This protein binds this small molecule.
Small molecule (SMILES): CC(=O)N[C@@H]1[C@@H](O)[C@H](O)[C@@H](CO)O[C@H]1O

Sequence of chain 1.D:
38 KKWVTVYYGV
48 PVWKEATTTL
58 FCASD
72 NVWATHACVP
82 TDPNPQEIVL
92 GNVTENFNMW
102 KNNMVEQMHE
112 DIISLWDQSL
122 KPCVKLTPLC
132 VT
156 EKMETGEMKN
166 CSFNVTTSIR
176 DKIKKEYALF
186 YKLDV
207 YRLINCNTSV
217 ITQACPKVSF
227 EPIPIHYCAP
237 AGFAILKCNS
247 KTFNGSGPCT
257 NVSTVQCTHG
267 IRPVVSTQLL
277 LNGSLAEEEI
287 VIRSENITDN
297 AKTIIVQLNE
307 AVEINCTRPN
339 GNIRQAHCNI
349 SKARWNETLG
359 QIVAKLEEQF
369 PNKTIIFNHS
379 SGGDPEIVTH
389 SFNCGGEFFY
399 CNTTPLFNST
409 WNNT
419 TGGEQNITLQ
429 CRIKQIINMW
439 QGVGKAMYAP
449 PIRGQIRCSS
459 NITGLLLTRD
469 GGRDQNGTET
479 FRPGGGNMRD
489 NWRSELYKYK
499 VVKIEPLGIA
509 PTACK

Binding-site contacts:
Ligand atom C3 contacts residue ASN370 of chain 1.D at 3.8 Å.
Ligand atom C6 contacts residue LYS371 of chain 1.D at 4.4 Å.
Ligand atom C7 contacts residue ASN370 of chain 1.D at 3.7 Å.
Ligand atom C4 contacts residue ASN370 of chain 1.D at 4.3 Å.
Ligand atom O6 contacts residue ASN370 of chain 1.D at 3.2 Å.
Ligand atom C1 contacts residue ASN370 of chain 1.D at 1.5 Å.
Ligand atom C5 contacts residue ASN370 of chain 1.D at 3.8 Å.
Ligand atom C2 contacts residue ASN370 of chain 1.D at 2.5 Å.
Ligand atom O5 contacts residue LYS371 of chain 1.D at 4.3 Å.
Ligand atom O5 contacts residue ASN370 of chain 1.D at 2.5 Å (h-bond).
Ligand atom O6 contacts residue LYS371 of chain 1.D at 3.4 Å (salt-bridge).
Ligand atom N2 contacts residue ASN370 of chain 1.D at 2.8 Å (h-bond).
Ligand atom C6 contacts residue ASN370 of chain 1.D at 4.3 Å.
Ligand atom O7 contacts residue ASN370 of chain 1.D at 4.1 Å.